Sequence of chain 1.D:
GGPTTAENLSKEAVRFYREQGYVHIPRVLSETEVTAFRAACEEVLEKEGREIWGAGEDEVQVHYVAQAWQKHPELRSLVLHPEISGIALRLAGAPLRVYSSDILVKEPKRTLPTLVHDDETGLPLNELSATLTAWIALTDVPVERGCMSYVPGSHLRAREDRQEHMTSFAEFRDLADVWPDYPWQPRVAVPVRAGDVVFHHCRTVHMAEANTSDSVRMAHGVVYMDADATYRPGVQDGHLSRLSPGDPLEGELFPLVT

A small-molecule ligand and the protein it binds are described below.
Small molecule (SMILES): O=C(O)CCC(=O)C(=O)O

Binding-site contacts:
Ligand atom C5 contacts residue TRP151 of chain 1.D at 4.0 Å (hydrophobic).
Ligand atom C2 contacts residue MET164 of chain 1.D at 4.0 Å (hydrophobic).
Ligand atom O2 contacts residue HIS216 of chain 1.D at 3.5 Å (h-bond).
Ligand atom O5 contacts residue FE1 of chain 1.N at 2.1 Å.
Ligand atom C4 contacts residue MET164 of chain 1.D at 3.9 Å (hydrophobic).
Ligand atom O2 contacts residue ASP135 of chain 1.D at 2.8 Å (salt-bridge).
Ligand atom O1 contacts residue THR149 of chain 1.D at 3.8 Å.
Ligand atom O5 contacts residue HIS133 of chain 1.D at 3.0 Å (h-bond).
Ligand atom C1 contacts residue HIS222 of chain 1.D at 3.6 Å.
Ligand atom C1 contacts residue ASP135 of chain 1.D at 4.0 Å.
Ligand atom O1 contacts residue HIS216 of chain 1.D at 3.7 Å.
Ligand atom C5 contacts residue THR130 of chain 1.D at 3.8 Å.
Ligand atom C5 contacts residue ARG233 of chain 1.D at 3.4 Å.
Ligand atom O3 contacts residue TRP151 of chain 1.D at 3.1 Å (h-bond).
Ligand atom C5 contacts residue MET164 of chain 1.D at 4.0 Å (hydrophobic).
Ligand atom O3 contacts residue LEU120 of chain 1.D at 3.8 Å.
Ligand atom C5 contacts residue VAL78 of chain 1.D at 4.1 Å (hydrophobic).
Ligand atom O1 contacts residue FE1 of chain 1.N at 4.0 Å.
Ligand atom O2 contacts residue HIS133 of chain 1.D at 4.0 Å.
Ligand atom O4 contacts residue VAL78 of chain 1.D at 3.6 Å.
Ligand atom C2 contacts residue HIS222 of chain 1.D at 3.6 Å.
Ligand atom O5 contacts residue TRP69 of chain 1.D at 3.7 Å.
Ligand atom O4 contacts residue LYS122 of chain 1.D at 3.4 Å.
Ligand atom C4 contacts residue TRP69 of chain 1.D at 4.1 Å (hydrophobic).
Ligand atom O2 contacts residue HIS222 of chain 1.D at 3.0 Å (h-bond).
Ligand atom C3 contacts residue TRP151 of chain 1.D at 3.7 Å (hydrophobic).
Ligand atom O5 contacts residue ASP135 of chain 1.D at 4.0 Å.
Ligand atom C2 contacts residue FE1 of chain 1.N at 2.9 Å.
Ligand atom O5 contacts residue HIS222 of chain 1.D at 3.0 Å (h-bond).
Ligand atom O3 contacts residue ARG233 of chain 1.D at 2.6 Å (salt-bridge).
Ligand atom C1 contacts residue FE1 of chain 1.N at 2.8 Å.
Ligand atom O4 contacts residue ALA224 of chain 1.D at 3.4 Å.
Ligand atom C4 contacts residue THR130 of chain 1.D at 3.9 Å.
Ligand atom O4 contacts residue THR130 of chain 1.D at 2.8 Å (h-bond).
Ligand atom O4 contacts residue ARG233 of chain 1.D at 3.0 Å (salt-bridge).
Ligand atom C3 contacts residue LEU120 of chain 1.D at 4.2 Å (hydrophobic).
Ligand atom O2 contacts residue FE1 of chain 1.N at 1.9 Å.
Ligand atom C1 contacts residue HIS216 of chain 1.D at 3.8 Å.
Ligand atom O1 contacts residue TRP151 of chain 1.D at 3.5 Å.
Ligand atom C3 contacts residue MET164 of chain 1.D at 3.8 Å (hydrophobic).